This protein binds this small molecule.
Small molecule (SMILES): [H]/N=C1/NCCN1Cc1ccc(Cl)nc1

Sequence of chain 1.C:
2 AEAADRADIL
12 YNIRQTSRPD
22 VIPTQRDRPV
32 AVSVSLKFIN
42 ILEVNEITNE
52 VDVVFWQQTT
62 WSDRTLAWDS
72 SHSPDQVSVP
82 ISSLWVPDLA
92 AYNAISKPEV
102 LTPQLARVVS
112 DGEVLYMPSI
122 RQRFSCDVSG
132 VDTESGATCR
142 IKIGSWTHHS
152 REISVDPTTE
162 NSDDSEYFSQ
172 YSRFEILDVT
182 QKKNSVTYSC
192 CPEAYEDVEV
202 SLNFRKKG

Sequence of chain 1.D:
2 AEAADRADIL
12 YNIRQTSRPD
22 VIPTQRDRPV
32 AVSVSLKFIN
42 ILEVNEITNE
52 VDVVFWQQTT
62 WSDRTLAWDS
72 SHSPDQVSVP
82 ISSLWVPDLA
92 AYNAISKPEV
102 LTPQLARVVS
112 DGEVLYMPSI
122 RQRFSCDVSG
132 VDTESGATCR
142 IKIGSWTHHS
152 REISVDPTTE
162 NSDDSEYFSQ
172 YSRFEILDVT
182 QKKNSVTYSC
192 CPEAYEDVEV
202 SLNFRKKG

Binding-site contacts:
Ligand atom CL1 contacts residue ALA107 of chain 1.D at 3.9 Å.
Ligand atom N3 contacts residue TRP147 of chain 1.C at 3.6 Å.
Ligand atom N4 contacts residue TRP57 of chain 1.D at 4.0 Å.
Ligand atom C7 contacts residue TRP147 of chain 1.C at 4.0 Å (hydrophobic).
Ligand atom C8 contacts residue ARG108 of chain 1.D at 4.0 Å.
Ligand atom C4 contacts residue THR148 of chain 1.C at 4.0 Å.
Ligand atom CL1 contacts residue ARG108 of chain 1.D at 3.4 Å.
Ligand atom CL1 contacts residue LEU106 of chain 1.D at 3.8 Å.
Ligand atom C1 contacts residue TRP147 of chain 1.C at 3.4 Å (hydrophobic).
Ligand atom C3 contacts residue MET118 of chain 1.D at 3.6 Å (hydrophobic).
Ligand atom CL1 contacts residue TYR117 of chain 1.D at 4.2 Å.
Ligand atom C2 contacts residue TRP147 of chain 1.C at 3.7 Å (hydrophobic).
Ligand atom N6 contacts residue MET118 of chain 1.D at 4.0 Å.
Ligand atom N2 contacts residue TRP147 of chain 1.C at 2.8 Å (h-bond).
Ligand atom C6 contacts residue TYR196 of chain 1.C at 3.9 Å (hydrophobic).
Ligand atom CL1 contacts residue LEU116 of chain 1.D at 3.1 Å.
Ligand atom N6 contacts residue TRP147 of chain 1.C at 3.9 Å.
Ligand atom N2 contacts residue TYR93 of chain 1.C at 2.9 Å (h-bond).
Ligand atom N2 contacts residue SER146 of chain 1.C at 3.6 Å (h-bond).
Ligand atom C6 contacts residue TRP147 of chain 1.C at 3.2 Å (hydrophobic).
Ligand atom C2 contacts residue TRP57 of chain 1.D at 3.3 Å (hydrophobic).
Ligand atom C8 contacts residue TYR196 of chain 1.C at 4.3 Å (hydrophobic).
Ligand atom C5 contacts residue TRP147 of chain 1.C at 3.1 Å (hydrophobic).
Ligand atom N6 contacts residue THR148 of chain 1.C at 3.9 Å.
Ligand atom C9 contacts residue CYS191 of chain 1.C at 4.1 Å (hydrophobic).
Ligand atom CL1 contacts residue MET118 of chain 1.D at 4.1 Å.
Ligand atom C9 contacts residue TRP147 of chain 1.C at 3.3 Å (hydrophobic).
Ligand atom C3 contacts residue CYS191 of chain 1.C at 3.8 Å (hydrophobic).
Ligand atom C9 contacts residue TYR196 of chain 1.C at 3.4 Å (hydrophobic).
Ligand atom N4 contacts residue TRP147 of chain 1.C at 3.1 Å.
Ligand atom C1 contacts residue TYR93 of chain 1.C at 3.4 Å (hydrophobic).
Ligand atom C7 contacts residue CYS192 of chain 1.C at 3.9 Å (hydrophobic).
Ligand atom C6 contacts residue MET118 of chain 1.D at 3.9 Å (hydrophobic).
Ligand atom N4 contacts residue TYR93 of chain 1.C at 3.4 Å.
Ligand atom CL1 contacts residue THR148 of chain 1.C at 4.2 Å.
Ligand atom N2 contacts residue TYR196 of chain 1.C at 4.0 Å.
Ligand atom C8 contacts residue LEU116 of chain 1.D at 3.7 Å (hydrophobic).
Ligand atom C7 contacts residue TYR196 of chain 1.C at 3.3 Å (hydrophobic).
Ligand atom C4 contacts residue LEU116 of chain 1.D at 4.1 Å (hydrophobic).
Ligand atom C5 contacts residue MET118 of chain 1.D at 3.7 Å (hydrophobic).